Sequence of chain 1.C:
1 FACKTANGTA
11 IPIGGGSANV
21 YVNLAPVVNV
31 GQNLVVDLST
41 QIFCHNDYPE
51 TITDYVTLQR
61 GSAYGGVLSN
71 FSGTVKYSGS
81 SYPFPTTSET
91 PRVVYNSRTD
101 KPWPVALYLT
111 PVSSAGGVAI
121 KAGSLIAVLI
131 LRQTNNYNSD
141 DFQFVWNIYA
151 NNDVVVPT

This small molecule binds to this protein.
Small molecule (SMILES): OC[C@H]1O[C@H](C/C=C/c2ccc3ncccc3c2)[C@@H](O)[C@@H](O)[C@@H]1O

Binding-site contacts:
Ligand atom O10 contacts residue ASP54 of chain 1.C at 2.6 Å (salt-bridge).
Ligand atom C18 contacts residue TYR48 of chain 1.C at 3.7 Å (hydrophobic).
Ligand atom C15 contacts residue TYR48 of chain 1.C at 3.3 Å (hydrophobic).
Ligand atom C06 contacts residue ASN46 of chain 1.C at 3.4 Å.
Ligand atom C14 contacts residue TYR48 of chain 1.C at 3.8 Å (hydrophobic).
Ligand atom O10 contacts residue GLN133 of chain 1.C at 3.6 Å (h-bond).
Ligand atom C02 contacts residue ILE13 of chain 1.C at 4.0 Å (hydrophobic).
Ligand atom C03 contacts residue TYR137 of chain 1.C at 3.9 Å (hydrophobic).
Ligand atom C04 contacts residue ASP54 of chain 1.C at 3.2 Å.
Ligand atom N24 contacts residue TYR48 of chain 1.C at 3.2 Å.
Ligand atom O10 contacts residue TYR137 of chain 1.C at 3.7 Å.
Ligand atom O09 contacts residue ASN135 of chain 1.C at 3.0 Å (h-bond).
Ligand atom C06 contacts residue ASP54 of chain 1.C at 3.2 Å.
Ligand atom C21 contacts residue TYR48 of chain 1.C at 3.6 Å (hydrophobic).
Ligand atom O12 contacts residue PHE1 of chain 1.C at 2.6 Å (h-bond).
Ligand atom O11 contacts residue ASP47 of chain 1.C at 3.9 Å.
Ligand atom C17 contacts residue TYR48 of chain 1.C at 3.5 Å (hydrophobic).
Ligand atom C03 contacts residue ASP140 of chain 1.C at 3.3 Å.
Ligand atom O08 contacts residue GLN133 of chain 1.C at 3.7 Å.
Ligand atom O12 contacts residue ASN46 of chain 1.C at 3.3 Å (h-bond).
Ligand atom O09 contacts residue ASP140 of chain 1.C at 2.8 Å (salt-bridge).
Ligand atom O10 contacts residue ILE52 of chain 1.C at 3.4 Å.
Ligand atom C07 contacts residue TYR137 of chain 1.C at 3.6 Å (hydrophobic).
Ligand atom O10 contacts residue ASN135 of chain 1.C at 2.9 Å (h-bond).
Ligand atom O08 contacts residue PHE1 of chain 1.C at 3.1 Å (h-bond).
Ligand atom C01 contacts residue PHE1 of chain 1.C at 3.7 Å (hydrophobic).
Ligand atom C03 contacts residue ASN135 of chain 1.C at 3.5 Å.
Ligand atom O12 contacts residue ASP54 of chain 1.C at 2.6 Å (salt-bridge).
Ligand atom O12 contacts residue ASP47 of chain 1.C at 2.7 Å (salt-bridge).
Ligand atom O09 contacts residue GLN133 of chain 1.C at 3.1 Å (h-bond).
Ligand atom O09 contacts residue PHE142 of chain 1.C at 3.5 Å.
Ligand atom C04 contacts residue GLN133 of chain 1.C at 3.7 Å.
Ligand atom C06 contacts residue PHE1 of chain 1.C at 3.7 Å (hydrophobic).
Ligand atom C04 contacts residue ASN135 of chain 1.C at 3.9 Å.
Ligand atom C16 contacts residue TYR48 of chain 1.C at 3.3 Å (hydrophobic).
Ligand atom O08 contacts residue ILE13 of chain 1.C at 3.8 Å.
Ligand atom C05 contacts residue PHE1 of chain 1.C at 3.7 Å (hydrophobic).
Ligand atom O11 contacts residue PHE1 of chain 1.C at 2.8 Å (h-bond).
Ligand atom C06 contacts residue ASP47 of chain 1.C at 3.6 Å.
Ligand atom C06 contacts residue ILE52 of chain 1.C at 3.6 Å (hydrophobic).